Binding-site contacts:
Ligand atom O contacts residue ASP379 of chain 1.A at 4.1 Å.
Ligand atom CA contacts residue HIS347 of chain 1.A at 4.3 Å.
Ligand atom CA contacts residue LYS418 of chain 1.A at 4.3 Å.
Ligand atom CA contacts residue VAL343 of chain 1.A at 3.8 Å (hydrophobic).
Ligand atom O contacts residue PHE491 of chain 1.A at 3.7 Å.
Ligand atom CA contacts residue ASP379 of chain 1.A at 3.4 Å.
Ligand atom O contacts residue ASP417 of chain 1.A at 2.8 Å (salt-bridge).
Ligand atom C contacts residue ASP417 of chain 1.A at 3.7 Å.
Ligand atom C contacts residue ASP379 of chain 1.A at 4.3 Å.
Ligand atom C contacts residue PHE491 of chain 1.A at 4.4 Å (hydrophobic).
Ligand atom N contacts residue LYS418 of chain 1.A at 4.2 Å.
Ligand atom O contacts residue VAL343 of chain 1.A at 4.1 Å.
Ligand atom N contacts residue HIS347 of chain 1.A at 4.0 Å.
Ligand atom C contacts residue LYS418 of chain 1.A at 3.9 Å.
Ligand atom C contacts residue VAL343 of chain 1.A at 3.5 Å (hydrophobic).
Ligand atom N contacts residue EAL1 of chain 1.F at 3.5 Å.
Ligand atom O contacts residue LYS418 of chain 1.A at 2.9 Å (salt-bridge).
Ligand atom N contacts residue PHE491 of chain 1.A at 3.6 Å.
Ligand atom CA contacts residue EAL1 of chain 1.F at 4.3 Å.
Ligand atom N contacts residue ASP379 of chain 1.A at 2.7 Å (salt-bridge).

A protein and the small-molecule ligand that binds it are described below.
Small molecule (SMILES): NCC(=O)O

Sequence of chain 1.A:
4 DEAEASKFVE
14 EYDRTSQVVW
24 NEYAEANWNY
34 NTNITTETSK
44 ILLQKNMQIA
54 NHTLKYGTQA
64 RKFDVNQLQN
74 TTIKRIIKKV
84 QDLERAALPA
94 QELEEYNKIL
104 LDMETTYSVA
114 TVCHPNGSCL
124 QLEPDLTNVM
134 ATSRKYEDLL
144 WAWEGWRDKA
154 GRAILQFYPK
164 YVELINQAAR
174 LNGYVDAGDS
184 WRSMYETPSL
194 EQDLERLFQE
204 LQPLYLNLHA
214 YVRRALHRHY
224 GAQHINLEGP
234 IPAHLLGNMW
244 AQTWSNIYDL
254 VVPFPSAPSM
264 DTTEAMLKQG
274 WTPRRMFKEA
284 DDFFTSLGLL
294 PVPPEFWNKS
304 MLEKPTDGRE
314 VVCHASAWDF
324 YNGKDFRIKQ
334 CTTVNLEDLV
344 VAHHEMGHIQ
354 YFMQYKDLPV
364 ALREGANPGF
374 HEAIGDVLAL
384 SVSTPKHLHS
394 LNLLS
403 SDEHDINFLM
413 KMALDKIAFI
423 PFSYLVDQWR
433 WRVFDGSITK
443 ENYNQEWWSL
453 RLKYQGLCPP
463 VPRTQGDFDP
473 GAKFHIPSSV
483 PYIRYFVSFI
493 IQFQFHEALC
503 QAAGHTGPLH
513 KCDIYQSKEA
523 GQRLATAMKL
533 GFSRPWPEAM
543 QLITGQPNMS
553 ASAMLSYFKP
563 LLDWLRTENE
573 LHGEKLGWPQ